A protein and the small-molecule ligand that binds it are described below.
Small molecule (SMILES): CN[C@@H]1C[C@H]2O[C@@](C)([C@@H]1OC)n1c3ccccc3c3c4c(c5c6ccccc6n2c5c31)C(=O)NC4

Binding-site contacts:
Ligand atom C14 contacts residue GLU71 of chain 1.A at 3.8 Å.
Ligand atom C17 contacts residue VAL33 of chain 1.A at 3.8 Å (hydrophobic).
Ligand atom C4 contacts residue TYR102 of chain 1.A at 3.9 Å (hydrophobic).
Ligand atom N4 contacts residue GLU107 of chain 1.A at 2.9 Å (salt-bridge).
Ligand atom C6 contacts residue LEU25 of chain 1.A at 4.0 Å (hydrophobic).
Ligand atom C16 contacts residue VAL33 of chain 1.A at 3.8 Å (hydrophobic).
Ligand atom C25 contacts residue LEU25 of chain 1.A at 3.4 Å (hydrophobic).
Ligand atom O4 contacts residue LEU25 of chain 1.A at 3.9 Å.
Ligand atom C28 contacts residue GLU107 of chain 1.A at 3.4 Å.
Ligand atom C8 contacts residue LEU103 of chain 1.A at 3.7 Å (hydrophobic).
Ligand atom O5 contacts residue ALA49 of chain 1.A at 4.0 Å.
Ligand atom C13 contacts residue THR163 of chain 1.A at 3.7 Å.
Ligand atom C14 contacts residue LYS51 of chain 1.A at 3.9 Å.
Ligand atom C27 contacts residue GLU150 of chain 1.A at 3.3 Å.
Ligand atom C11 contacts residue THR163 of chain 1.A at 3.7 Å.
Ligand atom C10 contacts residue THR163 of chain 1.A at 3.7 Å.
Ligand atom C3 contacts residue LEU103 of chain 1.A at 3.7 Å (hydrophobic).
Ligand atom C11 contacts residue VAL33 of chain 1.A at 4.0 Å (hydrophobic).
Ligand atom O4 contacts residue GLY26 of chain 1.A at 3.7 Å.
Ligand atom C8 contacts residue GLU101 of chain 1.A at 3.8 Å.
Ligand atom C26 contacts residue GLY28 of chain 1.A at 3.3 Å.
Ligand atom N1 contacts residue GLU101 of chain 1.A at 3.0 Å (salt-bridge).
Ligand atom C9 contacts residue ALA49 of chain 1.A at 3.6 Å (hydrophobic).
Ligand atom C27 contacts residue MET153 of chain 1.A at 3.5 Å (hydrophobic).
Ligand atom C24 contacts residue GLU107 of chain 1.A at 3.9 Å.
Ligand atom C3 contacts residue LEU25 of chain 1.A at 4.0 Å (hydrophobic).
Ligand atom C9 contacts residue THR163 of chain 1.A at 3.7 Å.
Ligand atom C15 contacts residue ASP164 of chain 1.A at 3.2 Å.
Ligand atom C16 contacts residue ASP164 of chain 1.A at 3.8 Å.
Ligand atom C12 contacts residue THR163 of chain 1.A at 3.7 Å.
Ligand atom C3 contacts residue TYR102 of chain 1.A at 4.0 Å (hydrophobic).
Ligand atom O5 contacts residue GLU101 of chain 1.A at 3.8 Å.
Ligand atom C8 contacts residue ALA49 of chain 1.A at 3.6 Å (hydrophobic).
Ligand atom O6 contacts residue MET153 of chain 1.A at 3.3 Å.
Ligand atom C15 contacts residue LYS51 of chain 1.A at 3.7 Å.
Ligand atom C4 contacts residue LEU103 of chain 1.A at 3.5 Å (hydrophobic).
Ligand atom N1 contacts residue LEU103 of chain 1.A at 3.8 Å.
Ligand atom O5 contacts residue LEU103 of chain 1.A at 2.7 Å (h-bond).
Ligand atom N1 contacts residue ALA49 of chain 1.A at 3.2 Å.
Ligand atom O5 contacts residue TYR102 of chain 1.A at 3.5 Å.

Sequence of chain 1.A:
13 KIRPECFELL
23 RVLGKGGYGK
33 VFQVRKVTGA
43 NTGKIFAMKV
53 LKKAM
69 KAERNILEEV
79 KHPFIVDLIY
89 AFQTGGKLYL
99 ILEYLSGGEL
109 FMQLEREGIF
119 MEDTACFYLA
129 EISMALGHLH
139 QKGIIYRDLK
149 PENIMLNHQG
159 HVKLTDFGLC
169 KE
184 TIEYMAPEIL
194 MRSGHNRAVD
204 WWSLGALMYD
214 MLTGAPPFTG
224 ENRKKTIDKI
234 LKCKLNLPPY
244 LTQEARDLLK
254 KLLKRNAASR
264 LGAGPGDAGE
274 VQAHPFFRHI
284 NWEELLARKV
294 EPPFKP